Sequence of chain 1.G:
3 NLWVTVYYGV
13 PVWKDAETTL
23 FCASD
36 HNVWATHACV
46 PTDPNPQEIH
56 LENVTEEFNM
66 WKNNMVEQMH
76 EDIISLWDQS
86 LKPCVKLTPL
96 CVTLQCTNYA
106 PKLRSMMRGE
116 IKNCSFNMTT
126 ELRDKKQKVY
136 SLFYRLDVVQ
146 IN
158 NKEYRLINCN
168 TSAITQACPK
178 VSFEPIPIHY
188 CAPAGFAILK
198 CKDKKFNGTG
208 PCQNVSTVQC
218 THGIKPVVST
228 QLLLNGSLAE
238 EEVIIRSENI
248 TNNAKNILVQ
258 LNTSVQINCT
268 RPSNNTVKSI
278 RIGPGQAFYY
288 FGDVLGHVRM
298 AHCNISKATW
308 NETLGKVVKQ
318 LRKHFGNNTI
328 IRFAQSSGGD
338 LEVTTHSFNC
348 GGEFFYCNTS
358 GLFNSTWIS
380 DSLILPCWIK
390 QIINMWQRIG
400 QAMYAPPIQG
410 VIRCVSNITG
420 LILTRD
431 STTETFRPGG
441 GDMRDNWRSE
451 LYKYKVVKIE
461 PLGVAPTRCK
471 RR

The protein below binds the small molecule below.
Small molecule (SMILES): CC(=O)N[C@@H]1[C@@H](O)[C@H](O)[C@@H](CO)O[C@H]1O

Binding-site contacts:
Ligand atom C8 contacts residue THR341 of chain 1.G at 3.9 Å.
Ligand atom C5 contacts residue GLN332 of chain 1.G at 4.2 Å.
Ligand atom C2 contacts residue ASN355 of chain 1.G at 2.5 Å.
Ligand atom C5 contacts residue ASN355 of chain 1.G at 3.7 Å.
Ligand atom C8 contacts residue THR342 of chain 1.G at 3.6 Å.
Ligand atom O5 contacts residue SER357 of chain 1.G at 3.4 Å (h-bond).
Ligand atom O5 contacts residue ASN355 of chain 1.G at 2.4 Å (h-bond).
Ligand atom C8 contacts residue LEU338 of chain 1.G at 4.3 Å (hydrophobic).
Ligand atom C4 contacts residue ASN355 of chain 1.G at 4.2 Å.
Ligand atom C5 contacts residue SER357 of chain 1.G at 4.0 Å.
Ligand atom O7 contacts residue ASN355 of chain 1.G at 4.3 Å.
Ligand atom C1 contacts residue GLN332 of chain 1.G at 4.2 Å.
Ligand atom C3 contacts residue ASN355 of chain 1.G at 3.8 Å.
Ligand atom C1 contacts residue ASN355 of chain 1.G at 1.4 Å.
Ligand atom N2 contacts residue GLN332 of chain 1.G at 4.4 Å.
Ligand atom C8 contacts residue ASN355 of chain 1.G at 4.1 Å.
Ligand atom N2 contacts residue ASN355 of chain 1.G at 2.9 Å (h-bond).
Ligand atom C3 contacts residue GLN332 of chain 1.G at 3.7 Å.
Ligand atom C7 contacts residue ASN355 of chain 1.G at 3.8 Å.
Ligand atom O4 contacts residue GLN332 of chain 1.G at 4.5 Å.
Ligand atom C1 contacts residue SER357 of chain 1.G at 3.3 Å.
Ligand atom O7 contacts residue TRP387 of chain 1.G at 3.9 Å.
Ligand atom C2 contacts residue GLN332 of chain 1.G at 4.3 Å.
Ligand atom C7 contacts residue TRP387 of chain 1.G at 4.3 Å (hydrophobic).
Ligand atom C4 contacts residue GLN332 of chain 1.G at 4.4 Å.